Binding-site contacts:
Ligand atom C3 contacts residue GLN100 of chain 1.D at 3.0 Å.
Ligand atom C6 contacts residue GLU46 of chain 1.C at 3.1 Å.
Ligand atom O2 contacts residue LEU45 of chain 1.C at 3.2 Å (h-bond).
Ligand atom C6 contacts residue ARG63 of chain 1.C at 4.2 Å.
Ligand atom C2 contacts residue LEU45 of chain 1.C at 3.8 Å (hydrophobic).
Ligand atom O5 contacts residue GLU46 of chain 1.C at 3.9 Å.
Ligand atom O3 contacts residue GLY44 of chain 1.C at 3.2 Å (h-bond).
Ligand atom C3 contacts residue GLN100 of chain 1.D at 4.1 Å.
Ligand atom C2 contacts residue GLU46 of chain 1.C at 4.3 Å.
Ligand atom C6 contacts residue ARG63 of chain 1.C at 3.9 Å.
Ligand atom O6 contacts residue ARG63 of chain 1.C at 3.8 Å.
Ligand atom C5 contacts residue GLU46 of chain 1.C at 4.2 Å.
Ligand atom O2 contacts residue GLY44 of chain 1.C at 3.5 Å.
Ligand atom O3 contacts residue GLN43 of chain 1.C at 3.9 Å.
Ligand atom C5 contacts residue GLU46 of chain 1.C at 4.3 Å.
Ligand atom O1 contacts residue LEU45 of chain 1.C at 4.2 Å.
Ligand atom O4 contacts residue GLN43 of chain 1.C at 3.6 Å (h-bond).
Ligand atom C1 contacts residue LEU45 of chain 1.C at 3.8 Å (hydrophobic).
Ligand atom C1 contacts residue GLN100 of chain 1.D at 3.8 Å.
Ligand atom O6 contacts residue GLU46 of chain 1.C at 2.6 Å (salt-bridge).
Ligand atom C2 contacts residue GLN100 of chain 1.D at 4.0 Å.
Ligand atom C1 contacts residue PHE98 of chain 1.D at 3.5 Å (hydrophobic).
Ligand atom O1 contacts residue PHE98 of chain 1.D at 2.9 Å (h-bond).
Ligand atom C3 contacts residue GLY44 of chain 1.C at 4.3 Å.
Ligand atom C1 contacts residue LEU45 of chain 1.C at 3.6 Å (hydrophobic).
Ligand atom C6 contacts residue GLU46 of chain 1.C at 3.5 Å.
Ligand atom O3 contacts residue GLN100 of chain 1.D at 3.2 Å (h-bond).
Ligand atom C2 contacts residue GLN100 of chain 1.D at 3.4 Å.
Ligand atom C2 contacts residue GLY44 of chain 1.C at 4.0 Å.
Ligand atom O3 contacts residue GLN100 of chain 1.D at 2.9 Å (h-bond).
Ligand atom O6 contacts residue GLU46 of chain 1.C at 2.9 Å (salt-bridge).
Ligand atom O2 contacts residue GLN100 of chain 1.D at 3.4 Å (h-bond).
Ligand atom O6 contacts residue ARG63 of chain 1.C at 3.9 Å.
Ligand atom C1 contacts residue GLN100 of chain 1.D at 4.3 Å.
Ligand atom O5 contacts residue GLU46 of chain 1.C at 3.4 Å.
Ligand atom O6 contacts residue ARG38 of chain 1.C at 3.6 Å.
Ligand atom O2 contacts residue GLN100 of chain 1.D at 2.8 Å (h-bond).
Ligand atom C1 contacts residue GLU46 of chain 1.C at 3.6 Å.
Ligand atom O1 contacts residue THR97 of chain 1.D at 3.4 Å.
Ligand atom C4 contacts residue GLN43 of chain 1.C at 4.0 Å.

This small molecule binds to this protein.
Small molecule (SMILES): OC[C@H]1O[C@@](CO)(O[C@H]2O[C@H](CO)[C@@H](O)[C@H](O)[C@H]2O)[C@@H](O)[C@@H]1O

Sequence of chain 1.D:
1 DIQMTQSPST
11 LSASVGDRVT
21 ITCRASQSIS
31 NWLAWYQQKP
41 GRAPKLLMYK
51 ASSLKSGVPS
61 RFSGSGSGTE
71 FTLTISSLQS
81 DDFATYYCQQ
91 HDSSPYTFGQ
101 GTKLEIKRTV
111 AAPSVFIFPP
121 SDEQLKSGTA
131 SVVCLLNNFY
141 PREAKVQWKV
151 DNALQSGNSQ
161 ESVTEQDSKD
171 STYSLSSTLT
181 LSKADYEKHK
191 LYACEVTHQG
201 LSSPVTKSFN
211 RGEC

Sequence of chain 1.C:
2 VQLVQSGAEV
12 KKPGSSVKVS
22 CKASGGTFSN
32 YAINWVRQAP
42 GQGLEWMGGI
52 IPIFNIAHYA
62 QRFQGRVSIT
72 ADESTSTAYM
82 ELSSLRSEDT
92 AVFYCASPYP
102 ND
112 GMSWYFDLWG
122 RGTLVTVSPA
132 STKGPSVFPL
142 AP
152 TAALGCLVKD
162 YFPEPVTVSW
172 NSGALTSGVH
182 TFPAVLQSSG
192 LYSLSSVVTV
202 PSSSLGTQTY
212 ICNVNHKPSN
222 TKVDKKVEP